Sequence of chain 1.A:
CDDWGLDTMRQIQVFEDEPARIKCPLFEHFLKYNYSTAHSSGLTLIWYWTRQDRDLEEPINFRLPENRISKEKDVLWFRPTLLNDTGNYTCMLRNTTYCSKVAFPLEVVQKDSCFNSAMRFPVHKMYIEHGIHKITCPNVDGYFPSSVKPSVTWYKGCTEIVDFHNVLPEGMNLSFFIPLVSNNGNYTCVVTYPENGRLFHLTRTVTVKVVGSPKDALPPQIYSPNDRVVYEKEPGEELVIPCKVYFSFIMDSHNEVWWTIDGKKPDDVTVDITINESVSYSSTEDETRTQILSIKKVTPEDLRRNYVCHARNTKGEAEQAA

A protein and the small-molecule ligand that binds it are described below.
Small molecule (SMILES): CC(=O)N[C@@H]1[C@@H](O)[C@H](O)[C@@H](CO)O[C@H]1O

Binding-site contacts:
Ligand atom N2 contacts residue ASN98 of chain 1.A at 2.9 Å (h-bond).
Ligand atom C8 contacts residue ASN98 of chain 1.A at 4.4 Å.
Ligand atom C1 contacts residue TYR101 of chain 1.A at 4.4 Å (hydrophobic).
Ligand atom O5 contacts residue LEU46 of chain 1.A at 3.8 Å.
Ligand atom O5 contacts residue ASN98 of chain 1.A at 2.4 Å (h-bond).
Ligand atom C5 contacts residue ASN98 of chain 1.A at 3.7 Å.
Ligand atom C4 contacts residue ASN98 of chain 1.A at 4.2 Å.
Ligand atom C1 contacts residue THR100 of chain 1.A at 4.2 Å.
Ligand atom C2 contacts residue THR100 of chain 1.A at 4.3 Å.
Ligand atom C1 contacts residue ASN98 of chain 1.A at 1.4 Å.
Ligand atom O6 contacts residue LEU46 of chain 1.A at 4.2 Å.
Ligand atom C2 contacts residue ASN98 of chain 1.A at 2.4 Å.
Ligand atom N2 contacts residue THR100 of chain 1.A at 3.7 Å.
Ligand atom C8 contacts residue THR99 of chain 1.A at 4.4 Å.
Ligand atom C7 contacts residue ASN98 of chain 1.A at 3.1 Å.
Ligand atom O7 contacts residue ASN98 of chain 1.A at 3.0 Å (h-bond).
Ligand atom C3 contacts residue THR100 of chain 1.A at 4.3 Å.
Ligand atom C3 contacts residue ASN98 of chain 1.A at 3.8 Å.
Ligand atom O7 contacts residue SER44 of chain 1.A at 4.5 Å.